Binding-site contacts:
Ligand atom C6 contacts residue VAL219 of chain 1.A at 3.6 Å (hydrophobic).
Ligand atom O6 contacts residue LEU236 of chain 1.A at 4.0 Å.
Ligand atom O5 contacts residue TYR218 of chain 1.A at 3.3 Å.
Ligand atom C2 contacts residue TYR218 of chain 1.A at 4.3 Å (hydrophobic).
Ligand atom C4 contacts residue PRO307 of chain 1.A at 4.4 Å (hydrophobic).
Ligand atom O6 contacts residue VAL219 of chain 1.A at 4.2 Å.
Ligand atom C5 contacts residue GLU226 of chain 1.A at 4.2 Å.
Ligand atom C2 contacts residue ARG254 of chain 1.A at 3.9 Å.
Ligand atom O2 contacts residue TYR218 of chain 1.A at 4.4 Å.
Ligand atom O5 contacts residue PRO307 of chain 1.A at 3.9 Å.
Ligand atom C1 contacts residue TYR218 of chain 1.A at 4.2 Å (hydrophobic).
Ligand atom C6 contacts residue TYR218 of chain 1.A at 3.8 Å (hydrophobic).
Ligand atom O3 contacts residue SER235 of chain 1.A at 4.2 Å.
Ligand atom O5 contacts residue TYR218 of chain 1.A at 3.4 Å.
Ligand atom C6 contacts residue GLY308 of chain 1.A at 3.9 Å.
Ligand atom C3 contacts residue LEU236 of chain 1.A at 4.2 Å (hydrophobic).
Ligand atom C2 contacts residue TYR218 of chain 1.A at 4.2 Å (hydrophobic).
Ligand atom O2 contacts residue ARG254 of chain 1.A at 3.0 Å (salt-bridge).
Ligand atom O4 contacts residue GLY308 of chain 1.A at 4.4 Å.
Ligand atom O3 contacts residue LEU236 of chain 1.A at 4.0 Å.
Ligand atom C1 contacts residue PRO307 of chain 1.A at 4.3 Å (hydrophobic).
Ligand atom O5 contacts residue GLU226 of chain 1.A at 3.8 Å.
Ligand atom C5 contacts residue TYR218 of chain 1.A at 4.0 Å (hydrophobic).
Ligand atom O1 contacts residue PRO307 of chain 1.A at 3.1 Å.
Ligand atom O4 contacts residue PRO307 of chain 1.A at 4.5 Å.
Ligand atom C1 contacts residue ARG254 of chain 1.A at 4.5 Å.
Ligand atom O6 contacts residue TYR218 of chain 1.A at 4.4 Å.
Ligand atom C4 contacts residue LEU236 of chain 1.A at 3.8 Å (hydrophobic).
Ligand atom C6 contacts residue PRO307 of chain 1.A at 4.3 Å (hydrophobic).
Ligand atom O6 contacts residue TYR218 of chain 1.A at 3.8 Å.
Ligand atom C2 contacts residue PRO307 of chain 1.A at 4.4 Å (hydrophobic).
Ligand atom C3 contacts residue PRO307 of chain 1.A at 4.2 Å (hydrophobic).
Ligand atom O6 contacts residue GLU226 of chain 1.A at 2.6 Å (salt-bridge).
Ligand atom C5 contacts residue PRO307 of chain 1.A at 3.8 Å (hydrophobic).
Ligand atom C5 contacts residue GLY308 of chain 1.A at 4.0 Å.
Ligand atom C2 contacts residue LEU236 of chain 1.A at 4.1 Å (hydrophobic).
Ligand atom C6 contacts residue GLU226 of chain 1.A at 3.6 Å.
Ligand atom O1 contacts residue TYR218 of chain 1.A at 3.9 Å.
Ligand atom C1 contacts residue ARG254 of chain 1.A at 3.9 Å.
Ligand atom C1 contacts residue TYR218 of chain 1.A at 3.7 Å (hydrophobic).

The small molecule below binds the protein below.
Small molecule (SMILES): OC[C@H]1O[C@@](CO)(O[C@H]2O[C@H](CO)[C@@H](O)[C@H](O)[C@H]2O)[C@@H](O)[C@@H]1O

Sequence of chain 1.A:
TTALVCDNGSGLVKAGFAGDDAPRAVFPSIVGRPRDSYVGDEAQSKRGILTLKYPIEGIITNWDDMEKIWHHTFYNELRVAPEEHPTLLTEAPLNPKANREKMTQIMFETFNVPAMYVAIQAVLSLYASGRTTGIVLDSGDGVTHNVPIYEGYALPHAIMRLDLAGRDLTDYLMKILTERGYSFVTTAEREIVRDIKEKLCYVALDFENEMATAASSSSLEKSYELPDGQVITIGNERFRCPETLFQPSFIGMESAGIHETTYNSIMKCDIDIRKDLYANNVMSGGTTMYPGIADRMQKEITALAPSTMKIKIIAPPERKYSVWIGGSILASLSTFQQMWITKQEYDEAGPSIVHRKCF